Sequence of chain 1.A:
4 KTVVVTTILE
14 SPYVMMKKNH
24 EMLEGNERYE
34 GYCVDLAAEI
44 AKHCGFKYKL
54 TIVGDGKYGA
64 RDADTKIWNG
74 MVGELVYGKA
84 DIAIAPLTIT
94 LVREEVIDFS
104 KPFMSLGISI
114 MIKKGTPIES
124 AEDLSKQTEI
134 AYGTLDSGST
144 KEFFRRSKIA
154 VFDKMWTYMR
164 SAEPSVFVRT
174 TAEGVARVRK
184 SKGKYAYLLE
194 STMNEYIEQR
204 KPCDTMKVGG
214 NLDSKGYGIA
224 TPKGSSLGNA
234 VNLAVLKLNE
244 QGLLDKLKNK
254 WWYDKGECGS

Binding-site contacts:
Ligand atom CA contacts residue GLU193 of chain 1.A at 3.2 Å.
Ligand atom CB contacts residue GLU193 of chain 1.A at 4.0 Å.
Ligand atom CAR contacts residue TYR61 of chain 1.A at 3.7 Å (hydrophobic).
Ligand atom N contacts residue THR91 of chain 1.A at 3.8 Å.
Ligand atom C contacts residue ARG96 of chain 1.A at 3.5 Å.
Ligand atom OXT contacts residue PRO89 of chain 1.A at 3.3 Å (h-bond).
Ligand atom CAV contacts residue THR143 of chain 1.A at 3.1 Å.
Ligand atom CAV contacts residue SER142 of chain 1.A at 3.5 Å.
Ligand atom OAU contacts residue SO41 of chain 1.D at 2.5 Å (h-bond).
Ligand atom CD2 contacts residue GLU193 of chain 1.A at 4.0 Å.
Ligand atom OXT contacts residue ARG96 of chain 1.A at 3.0 Å (salt-bridge).
Ligand atom C contacts residue THR91 of chain 1.A at 3.4 Å.
Ligand atom CA contacts residue PRO89 of chain 1.A at 4.0 Å (hydrophobic).
Ligand atom O contacts residue TYR61 of chain 1.A at 3.8 Å.
Ligand atom O contacts residue ARG96 of chain 1.A at 2.8 Å (salt-bridge).
Ligand atom OXT contacts residue LEU90 of chain 1.A at 3.4 Å.
Ligand atom O contacts residue THR91 of chain 1.A at 3.7 Å.
Ligand atom OAA contacts residue SER142 of chain 1.A at 3.8 Å.
Ligand atom OAC contacts residue THR143 of chain 1.A at 2.8 Å (h-bond).
Ligand atom CAR contacts residue GLU193 of chain 1.A at 3.7 Å.
Ligand atom CAY contacts residue LEU138 of chain 1.A at 4.0 Å (hydrophobic).
Ligand atom OAC contacts residue SER142 of chain 1.A at 3.4 Å (h-bond).
Ligand atom OXT contacts residue THR91 of chain 1.A at 2.9 Å (h-bond).
Ligand atom OAC contacts residue GLY141 of chain 1.A at 3.9 Å.
Ligand atom N contacts residue TYR220 of chain 1.A at 3.9 Å.
Ligand atom CAQ contacts residue GLU193 of chain 1.A at 3.3 Å.
Ligand atom CAM contacts residue LEU138 of chain 1.A at 3.5 Å (hydrophobic).
Ligand atom CB contacts residue TYR61 of chain 1.A at 3.8 Å (hydrophobic).
Ligand atom N contacts residue GLU193 of chain 1.A at 2.9 Å (salt-bridge).
Ligand atom CAZ contacts residue LEU138 of chain 1.A at 3.9 Å (hydrophobic).
Ligand atom CAZ contacts residue SER142 of chain 1.A at 3.8 Å.
Ligand atom CA contacts residue THR91 of chain 1.A at 4.0 Å.
Ligand atom CAY contacts residue SO41 of chain 1.D at 3.3 Å.
Ligand atom C contacts residue TYR61 of chain 1.A at 3.9 Å (hydrophobic).
Ligand atom OXT contacts residue TYR61 of chain 1.A at 3.7 Å.
Ligand atom CAQ contacts residue PRO89 of chain 1.A at 3.0 Å (hydrophobic).
Ligand atom N contacts residue PRO89 of chain 1.A at 2.8 Å (h-bond).
Ligand atom OAA contacts residue THR143 of chain 1.A at 2.5 Å (h-bond).
Ligand atom CD1 contacts residue SO41 of chain 1.D at 3.4 Å.
Ligand atom CAQ contacts residue TYR61 of chain 1.A at 3.5 Å (hydrophobic).

This small molecule binds to this protein.
Small molecule (SMILES): O=C(O)c1cc(O)cc([C@H]2CCN[C@@H]2C(=O)O)c1